This protein binds this small molecule.
Small molecule (SMILES): Cc1ccc([C@@H](C)Nc2c(C(N)=O)cnc3ccc(C#N)cc23)cc1

Sequence of chain 1.A:
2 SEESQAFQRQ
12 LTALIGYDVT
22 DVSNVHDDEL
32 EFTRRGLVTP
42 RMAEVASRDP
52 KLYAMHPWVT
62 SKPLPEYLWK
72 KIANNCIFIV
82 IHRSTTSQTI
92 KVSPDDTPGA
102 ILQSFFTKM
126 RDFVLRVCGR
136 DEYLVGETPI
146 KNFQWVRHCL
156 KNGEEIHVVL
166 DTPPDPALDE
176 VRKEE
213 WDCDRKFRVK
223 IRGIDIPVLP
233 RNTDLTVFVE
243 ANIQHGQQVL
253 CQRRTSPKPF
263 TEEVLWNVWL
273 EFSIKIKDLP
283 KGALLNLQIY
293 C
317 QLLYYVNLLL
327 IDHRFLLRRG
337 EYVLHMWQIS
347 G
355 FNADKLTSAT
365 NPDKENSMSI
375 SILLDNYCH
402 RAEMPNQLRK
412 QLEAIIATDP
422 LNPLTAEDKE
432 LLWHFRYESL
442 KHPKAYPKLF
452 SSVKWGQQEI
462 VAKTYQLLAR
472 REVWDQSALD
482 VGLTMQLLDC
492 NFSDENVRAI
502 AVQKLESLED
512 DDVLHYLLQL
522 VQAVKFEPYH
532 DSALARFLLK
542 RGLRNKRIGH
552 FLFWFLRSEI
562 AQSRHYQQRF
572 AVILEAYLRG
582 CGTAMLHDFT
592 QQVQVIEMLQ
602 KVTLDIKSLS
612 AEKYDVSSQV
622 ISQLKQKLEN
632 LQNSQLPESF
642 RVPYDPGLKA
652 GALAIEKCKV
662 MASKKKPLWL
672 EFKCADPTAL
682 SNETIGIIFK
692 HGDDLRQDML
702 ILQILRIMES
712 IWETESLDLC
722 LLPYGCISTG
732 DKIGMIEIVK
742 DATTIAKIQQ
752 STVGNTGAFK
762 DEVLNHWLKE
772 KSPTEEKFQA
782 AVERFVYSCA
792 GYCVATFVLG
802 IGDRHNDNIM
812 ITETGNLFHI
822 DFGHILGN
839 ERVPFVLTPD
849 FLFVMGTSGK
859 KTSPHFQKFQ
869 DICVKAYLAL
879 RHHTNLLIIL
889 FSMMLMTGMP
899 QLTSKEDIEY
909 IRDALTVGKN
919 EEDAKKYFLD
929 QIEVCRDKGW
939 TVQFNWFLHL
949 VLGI

Binding-site contacts:
Ligand atom C13 contacts residue TRP670 of chain 1.A at 3.5 Å (hydrophobic).
Ligand atom N12 contacts residue ASP822 of chain 1.A at 3.0 Å (salt-bridge).
Ligand atom C13 contacts residue MET811 of chain 1.A at 3.8 Å (hydrophobic).
Ligand atom C4 contacts residue MET811 of chain 1.A at 4.0 Å (hydrophobic).
Ligand atom C8 contacts residue VAL740 of chain 1.A at 3.8 Å (hydrophobic).
Ligand atom N12 contacts residue TYR725 of chain 1.A at 3.2 Å (h-bond).
Ligand atom C19 contacts residue MET662 of chain 1.A at 3.6 Å (hydrophobic).
Ligand atom O15 contacts residue TRP670 of chain 1.A at 3.3 Å.
Ligand atom O15 contacts residue MET662 of chain 1.A at 3.7 Å.
Ligand atom C10 contacts residue MET811 of chain 1.A at 3.5 Å (hydrophobic).
Ligand atom C8 contacts residue ILE739 of chain 1.A at 3.5 Å (hydrophobic).
Ligand atom C11 contacts residue ASP822 of chain 1.A at 3.7 Å.
Ligand atom C23 contacts residue MET662 of chain 1.A at 3.4 Å (hydrophobic).
Ligand atom C1 contacts residue ILE821 of chain 1.A at 3.7 Å (hydrophobic).
Ligand atom C2 contacts residue ILE821 of chain 1.A at 3.9 Å (hydrophobic).
Ligand atom N21 contacts residue MET811 of chain 1.A at 3.9 Å.
Ligand atom C18 contacts residue ASP822 of chain 1.A at 3.6 Å.
Ligand atom C2 contacts residue TYR725 of chain 1.A at 3.9 Å (hydrophobic).
Ligand atom C8 contacts residue MET811 of chain 1.A at 3.9 Å (hydrophobic).
Ligand atom N12 contacts residue ILE821 of chain 1.A at 3.4 Å.
Ligand atom C25 contacts residue PRO668 of chain 1.A at 3.4 Å (hydrophobic).
Ligand atom C19 contacts residue ILE689 of chain 1.A at 3.4 Å (hydrophobic).
Ligand atom C6 contacts residue GLU738 of chain 1.A at 3.8 Å.
Ligand atom N14 contacts residue ALA743 of chain 1.A at 3.3 Å (h-bond).
Ligand atom C17 contacts residue MET811 of chain 1.A at 3.9 Å (hydrophobic).
Ligand atom C2 contacts residue GLU738 of chain 1.A at 3.6 Å.
Ligand atom C23 contacts residue ILE689 of chain 1.A at 3.4 Å (hydrophobic).
Ligand atom C5 contacts residue ILE689 of chain 1.A at 3.9 Å (hydrophobic).
Ligand atom N7 contacts residue VAL740 of chain 1.A at 3.2 Å (h-bond).
Ligand atom C11 contacts residue ILE821 of chain 1.A at 3.4 Å (hydrophobic).
Ligand atom C20 contacts residue THR745 of chain 1.A at 3.8 Å.
Ligand atom N7 contacts residue ILE739 of chain 1.A at 3.5 Å.
Ligand atom N14 contacts residue TRP670 of chain 1.A at 3.6 Å.
Ligand atom C3 contacts residue GLU738 of chain 1.A at 3.0 Å.
Ligand atom C5 contacts residue MET811 of chain 1.A at 3.6 Å (hydrophobic).
Ligand atom C2 contacts residue ILE737 of chain 1.A at 3.7 Å (hydrophobic).
Ligand atom C11 contacts residue TYR725 of chain 1.A at 3.6 Å (hydrophobic).
Ligand atom C22 contacts residue ASP822 of chain 1.A at 3.3 Å.
Ligand atom C25 contacts residue LYS691 of chain 1.A at 3.9 Å.
Ligand atom C9 contacts residue MET811 of chain 1.A at 3.4 Å (hydrophobic).